Binding-site contacts:
Ligand atom CD contacts residue THR49 of chain 1.A at 3.9 Å.
Ligand atom CD1 contacts residue VAL48 of chain 1.A at 3.7 Å (hydrophobic).
Ligand atom CB contacts residue ALA41 of chain 1.A at 4.0 Å (hydrophobic).
Ligand atom CG contacts residue ALA41 of chain 1.A at 3.5 Å (hydrophobic).
Ligand atom CB contacts residue SER39 of chain 1.A at 3.7 Å.
Ligand atom CB contacts residue PHE38 of chain 1.A at 3.7 Å (hydrophobic).
Ligand atom CE2 contacts residue ARG79 of chain 1.A at 3.7 Å.
Ligand atom NH1 contacts residue GLY17 of chain 1.A at 3.9 Å.
Ligand atom CD2 contacts residue ILE13 of chain 1.A at 3.7 Å (hydrophobic).
Ligand atom NH2 contacts residue MET16 of chain 1.A at 3.5 Å.
Ligand atom OH contacts residue ARG79 of chain 1.A at 3.3 Å (salt-bridge).
Ligand atom CZ contacts residue GLY17 of chain 1.A at 3.4 Å.
Ligand atom O contacts residue THR15 of chain 1.A at 3.1 Å.
Ligand atom CA contacts residue SER39 of chain 1.A at 3.8 Å.
Ligand atom C contacts residue PHE38 of chain 1.A at 3.9 Å (hydrophobic).
Ligand atom CG contacts residue GLN45 of chain 1.A at 3.9 Å.
Ligand atom CD contacts residue GLN45 of chain 1.A at 3.7 Å.
Ligand atom CD2 contacts residue MET16 of chain 1.A at 3.0 Å (hydrophobic).
Ligand atom CE1 contacts residue THR40 of chain 1.A at 3.5 Å.
Ligand atom CA contacts residue SER39 of chain 1.A at 3.4 Å.
Ligand atom CG contacts residue MET16 of chain 1.A at 3.7 Å (hydrophobic).
Ligand atom O contacts residue PHE38 of chain 1.A at 3.3 Å.
Ligand atom CZ contacts residue ARG79 of chain 1.A at 3.8 Å.
Ligand atom CG contacts residue PHE38 of chain 1.A at 3.8 Å (hydrophobic).
Ligand atom O contacts residue MET16 of chain 1.A at 3.9 Å.
Ligand atom CG contacts residue SER39 of chain 1.A at 3.7 Å.
Ligand atom CD1 contacts residue THR40 of chain 1.A at 3.1 Å.
Ligand atom O contacts residue MET16 of chain 1.A at 2.9 Å (h-bond).
Ligand atom O contacts residue GLN45 of chain 1.A at 2.8 Å (h-bond).
Ligand atom CD contacts residue MET16 of chain 1.A at 3.4 Å (hydrophobic).
Ligand atom CD contacts residue GLU14 of chain 1.A at 3.4 Å.
Ligand atom CG contacts residue GLU14 of chain 1.A at 3.8 Å.
Ligand atom O contacts residue SER39 of chain 1.A at 2.8 Å (h-bond).
Ligand atom C contacts residue GLN45 of chain 1.A at 3.9 Å.
Ligand atom NH2 contacts residue GLY17 of chain 1.A at 2.8 Å (h-bond).
Ligand atom CD contacts residue ALA41 of chain 1.A at 3.9 Å (hydrophobic).
Ligand atom N contacts residue SER39 of chain 1.A at 2.7 Å (h-bond).
Ligand atom CB contacts residue MET16 of chain 1.A at 3.6 Å (hydrophobic).
Ligand atom C contacts residue SER39 of chain 1.A at 3.5 Å.
Ligand atom O contacts residue ALA41 of chain 1.A at 3.1 Å.

A protein and the small-molecule ligand that binds it are described below.
Small molecule (SMILES): CC(C)C[C@H](NC(=O)[C@H](Cc1ccc(O)cc1)NC(=O)[C@@H](N)CO)C(=O)N1CCC[C@H]1C(=O)N[C@@H](CCCN=C(N)N)C(=O)N1CCC[C@H]1C=O

Sequence of chain 1.A:
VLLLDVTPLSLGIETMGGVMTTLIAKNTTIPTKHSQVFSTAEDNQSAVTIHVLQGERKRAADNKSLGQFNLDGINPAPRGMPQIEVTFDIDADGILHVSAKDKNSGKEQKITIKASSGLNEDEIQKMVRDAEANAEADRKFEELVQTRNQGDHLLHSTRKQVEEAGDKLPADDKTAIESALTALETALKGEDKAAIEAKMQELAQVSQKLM